Binding-site contacts:
Ligand atom O7 contacts residue ASN315 of chain 1.C at 4.5 Å.
Ligand atom O7 contacts residue GLN564 of chain 1.C at 2.8 Å (h-bond).
Ligand atom C7 contacts residue ASN315 of chain 1.C at 3.6 Å.
Ligand atom C5 contacts residue ASN315 of chain 1.C at 3.7 Å.
Ligand atom O7 contacts residue THR565 of chain 1.C at 3.9 Å.
Ligand atom N2 contacts residue GLN564 of chain 1.C at 4.0 Å.
Ligand atom C6 contacts residue ASN315 of chain 1.C at 4.4 Å.
Ligand atom C8 contacts residue ASN315 of chain 1.C at 3.9 Å.
Ligand atom N2 contacts residue ASN315 of chain 1.C at 2.9 Å (h-bond).
Ligand atom C8 contacts residue GLN564 of chain 1.C at 3.2 Å.
Ligand atom C1 contacts residue ASN315 of chain 1.C at 1.4 Å.
Ligand atom C2 contacts residue ASN315 of chain 1.C at 2.5 Å.
Ligand atom C3 contacts residue ASN315 of chain 1.C at 3.8 Å.
Ligand atom C7 contacts residue GLN564 of chain 1.C at 3.0 Å.
Ligand atom O5 contacts residue ASN315 of chain 1.C at 2.4 Å (h-bond).
Ligand atom C4 contacts residue ASN315 of chain 1.C at 4.2 Å.

The small molecule below binds the protein below.
Small molecule (SMILES): CC(=O)N[C@@H]1[C@@H](O)[C@H](O)[C@@H](CO)O[C@H]1O

Sequence of chain 1.C:
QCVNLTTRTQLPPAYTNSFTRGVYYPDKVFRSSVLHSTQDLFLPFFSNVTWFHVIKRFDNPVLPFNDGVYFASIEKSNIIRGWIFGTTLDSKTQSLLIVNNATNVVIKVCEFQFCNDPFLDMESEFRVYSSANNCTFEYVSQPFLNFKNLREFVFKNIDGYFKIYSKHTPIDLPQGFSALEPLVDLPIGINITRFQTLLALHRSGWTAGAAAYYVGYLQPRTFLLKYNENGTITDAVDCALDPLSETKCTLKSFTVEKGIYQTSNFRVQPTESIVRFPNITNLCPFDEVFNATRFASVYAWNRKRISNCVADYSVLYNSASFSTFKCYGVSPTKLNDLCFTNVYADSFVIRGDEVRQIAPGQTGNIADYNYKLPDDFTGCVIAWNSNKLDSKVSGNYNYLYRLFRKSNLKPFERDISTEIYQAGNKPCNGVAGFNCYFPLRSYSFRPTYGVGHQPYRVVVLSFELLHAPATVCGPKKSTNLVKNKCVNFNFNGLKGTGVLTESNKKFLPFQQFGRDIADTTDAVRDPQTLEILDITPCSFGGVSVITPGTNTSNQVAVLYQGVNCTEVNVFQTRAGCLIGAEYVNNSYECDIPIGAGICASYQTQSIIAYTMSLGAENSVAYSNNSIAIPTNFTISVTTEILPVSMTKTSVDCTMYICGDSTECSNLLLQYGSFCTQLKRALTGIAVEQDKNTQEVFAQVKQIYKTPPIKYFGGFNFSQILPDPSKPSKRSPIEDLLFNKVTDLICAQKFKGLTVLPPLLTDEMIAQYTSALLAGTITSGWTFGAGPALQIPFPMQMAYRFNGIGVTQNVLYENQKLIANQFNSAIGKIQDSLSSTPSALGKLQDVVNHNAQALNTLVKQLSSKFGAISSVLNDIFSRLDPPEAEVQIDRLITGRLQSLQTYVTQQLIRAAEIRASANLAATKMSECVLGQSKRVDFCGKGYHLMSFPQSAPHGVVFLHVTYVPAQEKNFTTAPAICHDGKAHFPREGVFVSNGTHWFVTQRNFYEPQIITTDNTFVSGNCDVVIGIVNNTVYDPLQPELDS